Sequence of chain 1.A:
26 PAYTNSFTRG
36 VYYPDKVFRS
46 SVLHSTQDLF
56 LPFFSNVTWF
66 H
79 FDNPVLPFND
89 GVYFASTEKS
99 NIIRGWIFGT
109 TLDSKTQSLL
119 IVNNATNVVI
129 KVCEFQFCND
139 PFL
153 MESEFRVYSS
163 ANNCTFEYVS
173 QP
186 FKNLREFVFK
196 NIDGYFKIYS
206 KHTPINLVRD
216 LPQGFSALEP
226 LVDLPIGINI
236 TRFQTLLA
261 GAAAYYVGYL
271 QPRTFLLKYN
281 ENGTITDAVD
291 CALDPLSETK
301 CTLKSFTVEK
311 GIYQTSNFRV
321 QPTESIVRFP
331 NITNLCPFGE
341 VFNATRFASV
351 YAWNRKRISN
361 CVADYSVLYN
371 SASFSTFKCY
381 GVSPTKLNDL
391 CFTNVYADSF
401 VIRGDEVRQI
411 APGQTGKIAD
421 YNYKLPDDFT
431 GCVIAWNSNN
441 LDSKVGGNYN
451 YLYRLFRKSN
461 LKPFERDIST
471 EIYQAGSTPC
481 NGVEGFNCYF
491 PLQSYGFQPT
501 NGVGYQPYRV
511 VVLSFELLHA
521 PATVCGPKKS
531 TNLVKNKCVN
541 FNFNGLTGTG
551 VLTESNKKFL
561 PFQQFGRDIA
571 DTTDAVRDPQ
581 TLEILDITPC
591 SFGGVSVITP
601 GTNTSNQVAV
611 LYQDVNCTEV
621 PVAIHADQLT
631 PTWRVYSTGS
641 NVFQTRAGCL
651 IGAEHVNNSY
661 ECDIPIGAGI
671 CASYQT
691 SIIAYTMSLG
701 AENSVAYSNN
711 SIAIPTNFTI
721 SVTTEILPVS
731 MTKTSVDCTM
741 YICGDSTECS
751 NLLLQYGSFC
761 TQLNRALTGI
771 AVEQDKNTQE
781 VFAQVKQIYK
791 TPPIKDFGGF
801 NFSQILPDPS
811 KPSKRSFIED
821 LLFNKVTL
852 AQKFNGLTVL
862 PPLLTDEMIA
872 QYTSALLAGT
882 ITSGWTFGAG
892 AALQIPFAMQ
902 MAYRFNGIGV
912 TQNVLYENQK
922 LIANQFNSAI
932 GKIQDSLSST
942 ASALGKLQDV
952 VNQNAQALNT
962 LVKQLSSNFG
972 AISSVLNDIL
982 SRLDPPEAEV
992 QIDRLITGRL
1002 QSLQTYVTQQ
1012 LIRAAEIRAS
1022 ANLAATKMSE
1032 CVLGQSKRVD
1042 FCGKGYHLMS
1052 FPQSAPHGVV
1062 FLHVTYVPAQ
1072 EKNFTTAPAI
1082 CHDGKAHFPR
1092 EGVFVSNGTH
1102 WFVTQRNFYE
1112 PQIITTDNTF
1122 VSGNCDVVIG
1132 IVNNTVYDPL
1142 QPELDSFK

The small molecule below binds the protein below.
Small molecule (SMILES): CC(=O)N[C@@H]1[C@@H](O)[C@H](O)[C@@H](CO)O[C@H]1O

Binding-site contacts:
Ligand atom N2 contacts residue ASN280 of chain 1.A at 4.2 Å.
Ligand atom C2 contacts residue ASN282 of chain 1.A at 2.5 Å.
Ligand atom O7 contacts residue ASN282 of chain 1.A at 4.4 Å.
Ligand atom C1 contacts residue ASN282 of chain 1.A at 1.4 Å.
Ligand atom O5 contacts residue ASN282 of chain 1.A at 2.4 Å (h-bond).
Ligand atom N2 contacts residue ASN282 of chain 1.A at 2.9 Å (h-bond).
Ligand atom C7 contacts residue ASN280 of chain 1.A at 4.1 Å.
Ligand atom C7 contacts residue ASN282 of chain 1.A at 3.9 Å.
Ligand atom C5 contacts residue ASN282 of chain 1.A at 3.7 Å.
Ligand atom C4 contacts residue ASN282 of chain 1.A at 4.3 Å.
Ligand atom C8 contacts residue ASN280 of chain 1.A at 3.5 Å.
Ligand atom C3 contacts residue ASN282 of chain 1.A at 3.8 Å.